Sequence of chain 1.M:
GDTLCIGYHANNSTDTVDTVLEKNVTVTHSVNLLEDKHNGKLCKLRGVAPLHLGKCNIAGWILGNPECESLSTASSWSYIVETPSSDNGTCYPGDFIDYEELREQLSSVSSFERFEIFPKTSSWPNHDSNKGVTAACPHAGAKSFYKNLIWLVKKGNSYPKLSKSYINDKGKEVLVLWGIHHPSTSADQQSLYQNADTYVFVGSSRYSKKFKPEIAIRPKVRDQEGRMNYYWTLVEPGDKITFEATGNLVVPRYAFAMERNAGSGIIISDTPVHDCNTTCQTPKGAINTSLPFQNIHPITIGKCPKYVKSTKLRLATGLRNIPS

Binding-site contacts:
Ligand atom C3 contacts residue ARG225 of chain 1.M at 4.3 Å.
Ligand atom C8 contacts residue CYS140 of chain 1.M at 4.2 Å (hydrophobic).
Ligand atom C1 contacts residue ASN91 of chain 1.M at 1.5 Å.
Ligand atom N2 contacts residue ASN68 of chain 1.M at 4.5 Å.
Ligand atom C7 contacts residue ASN68 of chain 1.M at 3.6 Å.
Ligand atom O7 contacts residue ASN68 of chain 1.M at 3.0 Å (h-bond).
Ligand atom O3 contacts residue ARG225 of chain 1.M at 3.2 Å (salt-bridge).
Ligand atom O7 contacts residue CYS94 of chain 1.M at 3.5 Å.
Ligand atom C6 contacts residue ARG225 of chain 1.M at 4.3 Å.
Ligand atom C1 contacts residue ASP90 of chain 1.M at 4.2 Å.
Ligand atom O5 contacts residue ARG225 of chain 1.M at 4.3 Å.
Ligand atom C8 contacts residue CYS94 of chain 1.M at 4.4 Å (hydrophobic).
Ligand atom C3 contacts residue ASN91 of chain 1.M at 3.9 Å.
Ligand atom C6 contacts residue ASP90 of chain 1.M at 4.4 Å.
Ligand atom C8 contacts residue PRO69 of chain 1.M at 4.0 Å (hydrophobic).
Ligand atom C7 contacts residue CYS94 of chain 1.M at 4.3 Å (hydrophobic).
Ligand atom C7 contacts residue ARG225 of chain 1.M at 4.0 Å.
Ligand atom C7 contacts residue GLU70 of chain 1.M at 4.0 Å.
Ligand atom C8 contacts residue ASN68 of chain 1.M at 3.3 Å.
Ligand atom N2 contacts residue GLU70 of chain 1.M at 3.8 Å.
Ligand atom O5 contacts residue ASP90 of chain 1.M at 3.5 Å (salt-bridge).
Ligand atom C8 contacts residue GLU70 of chain 1.M at 4.0 Å.
Ligand atom C7 contacts residue ASN91 of chain 1.M at 3.3 Å.
Ligand atom C2 contacts residue ASN91 of chain 1.M at 2.5 Å.
Ligand atom N2 contacts residue ARG225 of chain 1.M at 4.1 Å.
Ligand atom N2 contacts residue ASN91 of chain 1.M at 3.0 Å (h-bond).
Ligand atom C1 contacts residue GLU70 of chain 1.M at 4.2 Å.
Ligand atom C8 contacts residue PRO141 of chain 1.M at 3.9 Å (hydrophobic).
Ligand atom O6 contacts residue ASN91 of chain 1.M at 4.2 Å.
Ligand atom O7 contacts residue ASN91 of chain 1.M at 3.2 Å (h-bond).
Ligand atom C4 contacts residue ASN91 of chain 1.M at 4.3 Å.
Ligand atom O7 contacts residue ARG225 of chain 1.M at 4.0 Å.
Ligand atom C2 contacts residue ARG225 of chain 1.M at 4.2 Å.
Ligand atom O5 contacts residue ASN91 of chain 1.M at 2.4 Å (h-bond).
Ligand atom C5 contacts residue ASN91 of chain 1.M at 3.8 Å.

This small molecule binds to this protein.
Small molecule (SMILES): CC(=O)N[C@H]1[C@H](O[C@H]2[C@H](O)[C@@H](NC(C)=O)CO[C@@H]2CO)O[C@H](CO)[C@@H](O)[C@@H]1O